Binding-site contacts:
Ligand atom N3 contacts residue ASP166 of chain 1.K at 2.9 Å (salt-bridge).
Ligand atom C5 contacts residue PHE272 of chain 1.K at 3.5 Å (hydrophobic).
Ligand atom O7 contacts residue GLN36 of chain 1.K at 3.1 Å.
Ligand atom C11 contacts residue ASP269 of chain 1.K at 3.3 Å.
Ligand atom O7 contacts residue ASP199 of chain 1.K at 2.6 Å (salt-bridge).
Ligand atom N2 contacts residue ASP269 of chain 1.K at 2.8 Å (salt-bridge).
Ligand atom O14 contacts residue ASN235 of chain 1.K at 3.6 Å (h-bond).
Ligand atom N1 contacts residue PHE272 of chain 1.K at 2.9 Å (h-bond).
Ligand atom C14 contacts residue ASP168 of chain 1.K at 3.8 Å.
Ligand atom C7 contacts residue ASP168 of chain 1.K at 3.8 Å.
Ligand atom O11 contacts residue ASP168 of chain 1.K at 3.5 Å (salt-bridge).
Ligand atom N2 contacts residue PHE272 of chain 1.K at 3.0 Å (h-bond).
Ligand atom O11 contacts residue ASP166 of chain 1.K at 4.0 Å.
Ligand atom O13 contacts residue PHE167 of chain 1.K at 4.0 Å.
Ligand atom C3 contacts residue ASP199 of chain 1.K at 3.6 Å.
Ligand atom N3 contacts residue ASP168 of chain 1.K at 2.9 Å (salt-bridge).
Ligand atom C12 contacts residue ASP166 of chain 1.K at 3.8 Å.
Ligand atom O8 contacts residue PHE272 of chain 1.K at 3.5 Å (h-bond).
Ligand atom C12 contacts residue ASP269 of chain 1.K at 3.7 Å.
Ligand atom C10 contacts residue ASP166 of chain 1.K at 3.4 Å.
Ligand atom O8 contacts residue GLN36 of chain 1.K at 3.2 Å (h-bond).
Ligand atom O10 contacts residue ASP166 of chain 1.K at 3.9 Å.
Ligand atom O5 contacts residue ASP166 of chain 1.K at 3.9 Å.
Ligand atom C13 contacts residue ASP166 of chain 1.K at 4.0 Å.
Ligand atom C8 contacts residue ASP166 of chain 1.K at 3.5 Å.
Ligand atom O14 contacts residue GLU239 of chain 1.K at 2.6 Å (salt-bridge).
Ligand atom O13 contacts residue ASP168 of chain 1.K at 3.1 Å (salt-bridge).
Ligand atom C4 contacts residue GLN36 of chain 1.K at 3.8 Å.
Ligand atom N3 contacts residue PHE167 of chain 1.K at 3.7 Å.
Ligand atom C12 contacts residue GLU270 of chain 1.K at 3.4 Å.
Ligand atom C18 contacts residue GLU239 of chain 1.K at 3.7 Å.
Ligand atom C7 contacts residue ASP166 of chain 1.K at 3.6 Å.
Ligand atom C16 contacts residue GLU239 of chain 1.K at 3.2 Å.
Ligand atom C9 contacts residue ASP166 of chain 1.K at 3.9 Å.
Ligand atom C7 contacts residue GLU270 of chain 1.K at 3.5 Å.
Ligand atom C6 contacts residue PHE272 of chain 1.K at 3.2 Å (hydrophobic).
Ligand atom N3 contacts residue GLU270 of chain 1.K at 2.6 Å (salt-bridge).
Ligand atom C15 contacts residue ASP168 of chain 1.K at 3.7 Å.
Ligand atom O14 contacts residue CYS236 of chain 1.K at 3.5 Å.
Ligand atom C15 contacts residue ASN235 of chain 1.K at 3.7 Å.

This protein binds this small molecule.
Small molecule (SMILES): NC[C@H]1O[C@H](O[C@H]2[C@H](O)[C@@H](O[C@H]3O[C@H](CO)[C@@H](O)[C@H](N)[C@H]3O)[C@H](N)C[C@@H]2N)[C@H](O)[C@@H](O)[C@@H]1O

Sequence of chain 1.K:
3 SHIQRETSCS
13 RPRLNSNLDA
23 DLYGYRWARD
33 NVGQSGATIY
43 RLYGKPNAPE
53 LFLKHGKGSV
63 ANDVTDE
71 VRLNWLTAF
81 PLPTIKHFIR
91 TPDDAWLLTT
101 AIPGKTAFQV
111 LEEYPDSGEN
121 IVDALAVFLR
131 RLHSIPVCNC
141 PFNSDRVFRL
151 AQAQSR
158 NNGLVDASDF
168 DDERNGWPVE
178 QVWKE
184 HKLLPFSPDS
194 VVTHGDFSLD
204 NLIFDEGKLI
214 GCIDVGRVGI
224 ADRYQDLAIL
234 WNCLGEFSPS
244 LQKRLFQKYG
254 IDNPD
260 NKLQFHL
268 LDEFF